Sequence of chain 1.A:
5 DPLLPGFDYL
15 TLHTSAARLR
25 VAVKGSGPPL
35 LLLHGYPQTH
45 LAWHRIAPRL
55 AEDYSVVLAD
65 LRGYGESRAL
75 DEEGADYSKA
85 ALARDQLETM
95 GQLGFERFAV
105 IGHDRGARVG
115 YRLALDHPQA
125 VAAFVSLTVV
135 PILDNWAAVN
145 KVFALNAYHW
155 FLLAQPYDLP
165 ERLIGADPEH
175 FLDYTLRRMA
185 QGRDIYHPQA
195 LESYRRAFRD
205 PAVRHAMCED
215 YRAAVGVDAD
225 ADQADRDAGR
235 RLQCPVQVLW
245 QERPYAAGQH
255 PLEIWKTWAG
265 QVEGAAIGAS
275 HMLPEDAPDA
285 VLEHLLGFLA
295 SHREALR

Binding-site contacts:
Ligand atom C contacts residue MET183 of chain 1.A at 4.0 Å (hydrophobic).
Ligand atom O contacts residue ASP108 of chain 1.A at 4.1 Å.
Ligand atom CH3 contacts residue HIS275 of chain 1.A at 3.5 Å.
Ligand atom CH3 contacts residue ASP108 of chain 1.A at 3.8 Å.
Ligand atom O contacts residue HIS153 of chain 1.A at 2.8 Å (h-bond).
Ligand atom C contacts residue HIS275 of chain 1.A at 4.4 Å.
Ligand atom CH3 contacts residue TRP154 of chain 1.A at 4.4 Å (hydrophobic).
Ligand atom C contacts residue HIS153 of chain 1.A at 3.4 Å.
Ligand atom F contacts residue TRP154 of chain 1.A at 3.6 Å.
Ligand atom C contacts residue TRP154 of chain 1.A at 3.8 Å (hydrophobic).
Ligand atom F contacts residue HIS275 of chain 1.A at 3.7 Å.
Ligand atom CH3 contacts residue MET183 of chain 1.A at 4.5 Å (hydrophobic).
Ligand atom OXT contacts residue HIS153 of chain 1.A at 3.2 Å.
Ligand atom O contacts residue TYR215 of chain 1.A at 3.6 Å.
Ligand atom C contacts residue ASP108 of chain 1.A at 4.2 Å.
Ligand atom OXT contacts residue MET183 of chain 1.A at 3.6 Å.
Ligand atom O contacts residue TRP154 of chain 1.A at 3.0 Å (h-bond).
Ligand atom F contacts residue ASP108 of chain 1.A at 3.7 Å.

This protein binds this small molecule.
Small molecule (SMILES): O=C(O)CF